Binding-site contacts:
Ligand atom O17 contacts residue TRP88 of chain 1.C at 3.8 Å.
Ligand atom C8 contacts residue ALA127 of chain 1.C at 3.7 Å (hydrophobic).
Ligand atom C14 contacts residue PHE101 of chain 1.C at 3.8 Å (hydrophobic).
Ligand atom O17 contacts residue TYR56 of chain 1.C at 2.8 Å (h-bond).
Ligand atom C21 contacts residue TYR64 of chain 1.C at 3.3 Å (hydrophobic).
Ligand atom C13 contacts residue TYR93 of chain 1.C at 3.1 Å (hydrophobic).
Ligand atom C5 contacts residue TYR64 of chain 1.C at 3.5 Å (hydrophobic).
Ligand atom O25 contacts residue VAL76 of chain 1.C at 3.5 Å.
Ligand atom C7 contacts residue ASP73 of chain 1.C at 3.4 Å.
Ligand atom C2 contacts residue LEU36 of chain 1.C at 3.7 Å (hydrophobic).
Ligand atom C12 contacts residue THR75 of chain 1.C at 3.8 Å.
Ligand atom C10 contacts residue TRP88 of chain 1.C at 3.7 Å (hydrophobic).
Ligand atom C1 contacts residue TYR64 of chain 1.C at 3.7 Å (hydrophobic).
Ligand atom BR2 contacts residue TRP60 of chain 1.C at 3.4 Å.
Ligand atom C15 contacts residue PHE101 of chain 1.C at 3.7 Å (hydrophobic).
Ligand atom C12 contacts residue TRP88 of chain 1.C at 3.3 Å (hydrophobic).
Ligand atom N8 contacts residue THR75 of chain 1.C at 3.8 Å.
Ligand atom C4 contacts residue TYR64 of chain 1.C at 3.5 Å (hydrophobic).
Ligand atom BR2 contacts residue TYR64 of chain 1.C at 3.5 Å.
Ligand atom C4 contacts residue LEU36 of chain 1.C at 3.5 Å (hydrophobic).
Ligand atom C7 contacts residue SER129 of chain 1.C at 3.7 Å.
Ligand atom C12 contacts residue TYR93 of chain 1.C at 3.6 Å (hydrophobic).
Ligand atom C3 contacts residue LEU36 of chain 1.C at 3.5 Å (hydrophobic).
Ligand atom C13 contacts residue TRP88 of chain 1.C at 3.6 Å (hydrophobic).
Ligand atom O17 contacts residue SER129 of chain 1.C at 3.4 Å.
Ligand atom C8 contacts residue VAL76 of chain 1.C at 3.8 Å (hydrophobic).
Ligand atom O19 contacts residue LEU110 of chain 1.C at 3.2 Å.
Ligand atom O18 contacts residue TRP60 of chain 1.C at 2.9 Å (h-bond).
Ligand atom N16 contacts residue TRP60 of chain 1.C at 3.4 Å (h-bond).
Ligand atom C5 contacts residue LEU36 of chain 1.C at 3.7 Å (hydrophobic).
Ligand atom C13 contacts residue PHE101 of chain 1.C at 3.6 Å (hydrophobic).
Ligand atom C2 contacts residue TYR64 of chain 1.C at 3.6 Å (hydrophobic).
Ligand atom O19 contacts residue TRP60 of chain 1.C at 3.2 Å (h-bond).
Ligand atom N8 contacts residue ASP73 of chain 1.C at 2.8 Å (salt-bridge).
Ligand atom C11 contacts residue TRP88 of chain 1.C at 3.4 Å (hydrophobic).
Ligand atom O18 contacts residue TYR56 of chain 1.C at 3.5 Å.
Ligand atom C11 contacts residue THR75 of chain 1.C at 3.6 Å.
Ligand atom C3 contacts residue TYR64 of chain 1.C at 3.5 Å (hydrophobic).
Ligand atom C8 contacts residue THR75 of chain 1.C at 3.6 Å.
Ligand atom C21 contacts residue VAL76 of chain 1.C at 3.5 Å (hydrophobic).

A small-molecule ligand and the protein it binds are described below.
Small molecule (SMILES): COCOc1c(Br)cc(Br)cc1CNC(=O)c1ccccc1[N+](=O)[O-]

Sequence of chain 1.C:
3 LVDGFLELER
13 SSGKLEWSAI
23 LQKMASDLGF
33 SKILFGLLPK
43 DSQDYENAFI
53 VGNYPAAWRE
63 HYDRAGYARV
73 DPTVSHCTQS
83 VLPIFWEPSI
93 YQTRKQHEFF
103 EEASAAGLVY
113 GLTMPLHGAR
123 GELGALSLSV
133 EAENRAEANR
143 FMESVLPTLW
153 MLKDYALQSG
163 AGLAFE